Binding-site contacts:
Ligand atom C6 contacts residue SER35 of chain 5.A at 3.5 Å.
Ligand atom C2 contacts residue HIS31 of chain 5.A at 4.5 Å.
Ligand atom O6 contacts residue ALA36 of chain 5.A at 3.5 Å.
Ligand atom O6 contacts residue GLY37 of chain 5.A at 3.1 Å (h-bond).
Ligand atom C3 contacts residue SER35 of chain 5.A at 4.1 Å.
Ligand atom C7 contacts residue SER35 of chain 5.A at 4.4 Å.
Ligand atom O6 contacts residue SER35 of chain 5.A at 2.5 Å (h-bond).
Ligand atom O3 contacts residue ASN33 of chain 5.A at 3.2 Å (h-bond).
Ligand atom N2 contacts residue SER35 of chain 5.A at 4.3 Å.
Ligand atom C4 contacts residue ASN33 of chain 5.A at 4.2 Å.
Ligand atom C5 contacts residue ASN33 of chain 5.A at 3.4 Å.
Ligand atom O3 contacts residue HIS31 of chain 5.A at 4.1 Å.
Ligand atom C4 contacts residue HIS31 of chain 5.A at 3.9 Å.
Ligand atom C2 contacts residue SER35 of chain 5.A at 3.2 Å.
Ligand atom O5 contacts residue ASN33 of chain 5.A at 3.4 Å (h-bond).
Ligand atom C6 contacts residue GLY37 of chain 5.A at 4.1 Å.
Ligand atom O7 contacts residue SER35 of chain 5.A at 3.7 Å.
Ligand atom C4 contacts residue SER35 of chain 5.A at 3.8 Å.
Ligand atom C1 contacts residue ASN33 of chain 5.A at 4.0 Å.
Ligand atom C5 contacts residue HIS31 of chain 5.A at 4.1 Å.
Ligand atom O5 contacts residue SER35 of chain 5.A at 3.0 Å (h-bond).
Ligand atom C3 contacts residue HIS31 of chain 5.A at 3.5 Å.
Ligand atom C5 contacts residue SER35 of chain 5.A at 3.9 Å.
Ligand atom C1 contacts residue SER35 of chain 5.A at 3.4 Å.
Ligand atom C2 contacts residue ASN33 of chain 5.A at 4.4 Å.
Ligand atom O4 contacts residue HIS31 of chain 5.A at 3.5 Å (h-bond).
Ligand atom C6 contacts residue ASN33 of chain 5.A at 3.6 Å.
Ligand atom C3 contacts residue ASN33 of chain 5.A at 4.1 Å.

Sequence of chain 5.A:
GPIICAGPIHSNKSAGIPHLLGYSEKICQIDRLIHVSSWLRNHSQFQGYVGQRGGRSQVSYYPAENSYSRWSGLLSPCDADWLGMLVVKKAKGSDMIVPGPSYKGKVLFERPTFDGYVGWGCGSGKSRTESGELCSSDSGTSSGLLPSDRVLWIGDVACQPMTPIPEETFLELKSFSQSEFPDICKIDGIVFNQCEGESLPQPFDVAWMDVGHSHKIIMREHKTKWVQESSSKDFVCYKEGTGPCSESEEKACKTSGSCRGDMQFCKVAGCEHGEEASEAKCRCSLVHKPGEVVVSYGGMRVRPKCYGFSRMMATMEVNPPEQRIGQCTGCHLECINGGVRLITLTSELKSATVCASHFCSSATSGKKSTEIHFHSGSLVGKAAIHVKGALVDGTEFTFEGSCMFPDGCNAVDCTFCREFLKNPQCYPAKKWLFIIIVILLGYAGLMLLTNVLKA

The protein below binds the small molecule below.
Small molecule (SMILES): CC(=O)N[C@H]1[C@H](O[C@H]2[C@H](O)[C@@H](NC(C)=O)CO[C@@H]2CO)O[C@H](CO)[C@@H](O)[C@@H]1O